The protein below binds the small molecule below.
Small molecule (SMILES): CC(C)(COP(=O)(O)OP(=O)(O)OC[C@H]1O[C@@H](n2cnc3c(N)ncnc32)[C@H](O)[C@@H]1OP(=O)(O)O)[C@@H](O)C(=O)NCCC(=O)NCCSC(=O)C[C@@](O)(CC(=O)O)C(=O)O

Binding-site contacts:
Ligand atom O7 contacts residue LEU1021 of chain 1.C at 3.1 Å.
Ligand atom C26 contacts residue ASN346 of chain 1.A at 3.4 Å.
Ligand atom O20 contacts residue GLY309 of chain 1.A at 3.5 Å (h-bond).
Ligand atom O16 contacts residue THR348 of chain 1.A at 3.4 Å (h-bond).
Ligand atom O2 contacts residue LYS1018 of chain 1.C at 3.5 Å.
Ligand atom N4 contacts residue ILE970 of chain 1.C at 3.3 Å (h-bond).
Ligand atom P2 contacts residue SER577 of chain 1.A at 3.6 Å.
Ligand atom O20 contacts residue THR348 of chain 1.A at 3.0 Å (h-bond).
Ligand atom N1 contacts residue LEU969 of chain 1.C at 3.6 Å.
Ligand atom O3 contacts residue LYS1018 of chain 1.C at 3.3 Å (salt-bridge).
Ligand atom O18 contacts residue THR348 of chain 1.A at 3.0 Å (h-bond).
Ligand atom O10 contacts residue SER574 of chain 1.A at 3.5 Å (h-bond).
Ligand atom O19 contacts residue ASN346 of chain 1.A at 2.6 Å (h-bond).
Ligand atom C contacts residue ALA573 of chain 1.A at 3.4 Å (hydrophobic).
Ligand atom O11 contacts residue LYS1017 of chain 1.C at 2.6 Å (salt-bridge).
Ligand atom O11 contacts residue LYS964 of chain 1.C at 2.7 Å (salt-bridge).
Ligand atom N3 contacts residue ILE970 of chain 1.C at 3.1 Å (h-bond).
Ligand atom O16 contacts residue ARG379 of chain 1.A at 3.1 Å (salt-bridge).
Ligand atom N4 contacts residue ILE973 of chain 1.C at 2.8 Å (h-bond).
Ligand atom C contacts residue PHE572 of chain 1.A at 3.5 Å (hydrophobic).
Ligand atom C10 contacts residue LEU969 of chain 1.C at 3.5 Å (hydrophobic).
Ligand atom O18 contacts residue ASN346 of chain 1.A at 3.3 Å (h-bond).
Ligand atom O17 contacts residue ARG379 of chain 1.A at 3.0 Å (salt-bridge).
Ligand atom C25 contacts residue ARG379 of chain 1.A at 3.6 Å.
Ligand atom C2 contacts residue GLN505 of chain 1.A at 3.6 Å.
Ligand atom O10 contacts residue LYS964 of chain 1.C at 3.6 Å (salt-bridge).
Ligand atom N contacts residue LEU1021 of chain 1.C at 3.5 Å.
Ligand atom O11 contacts residue ARG576 of chain 1.A at 3.1 Å.
Ligand atom O12 contacts residue SER574 of chain 1.A at 2.5 Å (h-bond).
Ligand atom P2 contacts residue SER574 of chain 1.A at 3.5 Å.
Ligand atom O14 contacts residue ASN638 of chain 1.A at 2.9 Å (h-bond).
Ligand atom C2 contacts residue PHE572 of chain 1.A at 3.3 Å (hydrophobic).
Ligand atom O10 contacts residue SER577 of chain 1.A at 2.6 Å (h-bond).
Ligand atom O19 contacts residue ALA345 of chain 1.A at 3.4 Å.
Ligand atom O8 contacts residue PHE533 of chain 1.A at 3.4 Å.
Ligand atom O12 contacts residue ARG576 of chain 1.A at 2.5 Å (salt-bridge).
Ligand atom N1 contacts residue LEU1021 of chain 1.C at 3.4 Å.
Ligand atom C11 contacts residue LEU1021 of chain 1.C at 3.6 Å (hydrophobic).
Ligand atom N4 contacts residue COA1 of chain 1.L at 3.6 Å (h-bond).
Ligand atom O18 contacts residue PHE347 of chain 1.A at 3.1 Å (h-bond).

Sequence of chain 1.A:
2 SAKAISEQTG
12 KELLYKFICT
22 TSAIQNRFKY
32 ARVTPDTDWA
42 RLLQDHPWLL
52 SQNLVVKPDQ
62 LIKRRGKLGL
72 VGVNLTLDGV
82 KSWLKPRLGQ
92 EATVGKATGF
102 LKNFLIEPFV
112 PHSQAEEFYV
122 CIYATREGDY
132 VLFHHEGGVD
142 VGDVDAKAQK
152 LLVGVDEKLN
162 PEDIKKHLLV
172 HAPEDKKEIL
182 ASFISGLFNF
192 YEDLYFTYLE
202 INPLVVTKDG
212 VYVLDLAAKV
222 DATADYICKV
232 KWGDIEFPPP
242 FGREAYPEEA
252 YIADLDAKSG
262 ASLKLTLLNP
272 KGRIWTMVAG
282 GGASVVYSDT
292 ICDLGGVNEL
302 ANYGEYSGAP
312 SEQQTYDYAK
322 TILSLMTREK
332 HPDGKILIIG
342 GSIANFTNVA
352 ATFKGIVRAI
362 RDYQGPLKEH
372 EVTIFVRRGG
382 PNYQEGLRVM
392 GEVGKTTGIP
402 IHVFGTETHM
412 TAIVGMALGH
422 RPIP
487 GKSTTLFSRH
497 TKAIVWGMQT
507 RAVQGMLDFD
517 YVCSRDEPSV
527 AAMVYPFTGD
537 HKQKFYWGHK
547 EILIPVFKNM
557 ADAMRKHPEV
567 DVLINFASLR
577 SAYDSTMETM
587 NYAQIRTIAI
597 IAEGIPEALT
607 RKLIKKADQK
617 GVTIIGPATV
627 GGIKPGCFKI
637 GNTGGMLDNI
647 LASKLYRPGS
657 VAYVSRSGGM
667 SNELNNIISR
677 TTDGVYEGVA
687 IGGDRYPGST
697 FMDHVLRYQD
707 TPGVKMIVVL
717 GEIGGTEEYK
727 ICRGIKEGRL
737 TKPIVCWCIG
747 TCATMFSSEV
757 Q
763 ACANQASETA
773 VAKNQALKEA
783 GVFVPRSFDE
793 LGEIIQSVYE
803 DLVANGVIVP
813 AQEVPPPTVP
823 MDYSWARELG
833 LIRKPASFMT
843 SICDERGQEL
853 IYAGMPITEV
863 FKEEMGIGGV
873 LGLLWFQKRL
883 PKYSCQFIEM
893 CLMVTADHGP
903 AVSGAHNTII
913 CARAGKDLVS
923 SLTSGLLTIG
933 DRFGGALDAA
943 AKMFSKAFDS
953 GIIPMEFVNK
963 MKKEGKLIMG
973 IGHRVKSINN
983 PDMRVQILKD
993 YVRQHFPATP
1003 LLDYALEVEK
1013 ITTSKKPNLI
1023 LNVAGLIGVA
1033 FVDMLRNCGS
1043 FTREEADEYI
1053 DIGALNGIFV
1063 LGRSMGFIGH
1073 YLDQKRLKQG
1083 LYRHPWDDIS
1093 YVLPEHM

Sequence of chain 1.C:
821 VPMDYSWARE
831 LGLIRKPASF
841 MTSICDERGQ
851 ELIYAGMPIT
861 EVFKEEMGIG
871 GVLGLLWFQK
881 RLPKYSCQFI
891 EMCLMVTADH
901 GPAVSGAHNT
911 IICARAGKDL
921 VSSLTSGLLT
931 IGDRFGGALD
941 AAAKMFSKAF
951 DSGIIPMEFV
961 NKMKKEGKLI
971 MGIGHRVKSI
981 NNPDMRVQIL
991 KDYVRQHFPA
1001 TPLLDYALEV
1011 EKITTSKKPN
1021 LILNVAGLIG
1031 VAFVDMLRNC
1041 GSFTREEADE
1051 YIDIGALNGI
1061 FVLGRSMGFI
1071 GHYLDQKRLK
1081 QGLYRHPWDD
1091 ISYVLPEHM